Binding-site contacts:
Ligand atom C59 contacts residue THR289 of chain 1.A at 3.4 Å.
Ligand atom C34 contacts residue ASP197 of chain 1.A at 3.5 Å.
Ligand atom C60 contacts residue HEM1 of chain 1.B at 2.6 Å.
Ligand atom C08 contacts residue ILE100 of chain 1.A at 3.8 Å (hydrophobic).
Ligand atom C33 contacts residue GLY461 of chain 1.A at 3.6 Å.
Ligand atom C13 contacts residue ILE100 of chain 1.A at 3.3 Å (hydrophobic).
Ligand atom C62 contacts residue HEM1 of chain 1.B at 2.9 Å.
Ligand atom C34 contacts residue LEU462 of chain 1.A at 3.7 Å (hydrophobic).
Ligand atom C42 contacts residue PHE200 of chain 1.A at 3.3 Å (hydrophobic).
Ligand atom C58 contacts residue THR289 of chain 1.A at 3.6 Å.
Ligand atom C63 contacts residue ALA285 of chain 1.A at 3.4 Å (hydrophobic).
Ligand atom C19 contacts residue PHE199 of chain 1.A at 3.4 Å (hydrophobic).
Ligand atom C35 contacts residue PHE284 of chain 1.A at 3.9 Å (hydrophobic).
Ligand atom C49 contacts residue PHE193 of chain 1.A at 3.7 Å (hydrophobic).
Ligand atom C16 contacts residue VAL220 of chain 1.A at 3.8 Å (hydrophobic).
Ligand atom C19 contacts residue VAL220 of chain 1.A at 3.8 Å (hydrophobic).
Ligand atom C42 contacts residue PHE88 of chain 1.A at 3.3 Å (hydrophobic).
Ligand atom S51 contacts residue GLY89 of chain 1.A at 3.1 Å (h-bond).
Ligand atom C56 contacts residue THR289 of chain 1.A at 3.8 Å.
Ligand atom C06 contacts residue PHE88 of chain 1.A at 3.9 Å (hydrophobic).
Ligand atom C17 contacts residue VAL220 of chain 1.A at 3.5 Å (hydrophobic).
Ligand atom C19 contacts residue PHE200 of chain 1.A at 3.5 Å (hydrophobic).
Ligand atom C33 contacts residue ASP197 of chain 1.A at 3.4 Å.
Ligand atom N61 contacts residue HEM1 of chain 1.B at 1.9 Å.
Ligand atom S52 contacts residue PHE193 of chain 1.A at 3.4 Å.
Ligand atom C27 contacts residue LEU196 of chain 1.A at 3.9 Å (hydrophobic).
Ligand atom S51 contacts residue PHE88 of chain 1.A at 3.6 Å.
Ligand atom C27 contacts residue PHE193 of chain 1.A at 3.5 Å (hydrophobic).
Ligand atom C43 contacts residue PHE88 of chain 1.A at 3.6 Å (hydrophobic).
Ligand atom C41 contacts residue PHE200 of chain 1.A at 3.7 Å (hydrophobic).
Ligand atom C55 contacts residue PHE284 of chain 1.A at 3.6 Å (hydrophobic).
Ligand atom O57 contacts residue PHE284 of chain 1.A at 3.8 Å.
Ligand atom C28 contacts residue LEU196 of chain 1.A at 3.5 Å (hydrophobic).
Ligand atom C29 contacts residue LEU462 of chain 1.A at 3.7 Å (hydrophobic).
Ligand atom C07 contacts residue ILE100 of chain 1.A at 3.3 Å (hydrophobic).
Ligand atom C46 contacts residue LEU462 of chain 1.A at 3.9 Å (hydrophobic).
Ligand atom C18 contacts residue VAL220 of chain 1.A at 3.5 Å (hydrophobic).
Ligand atom C20 contacts residue LEU196 of chain 1.A at 3.8 Å (hydrophobic).
Ligand atom C20 contacts residue PHE200 of chain 1.A at 3.4 Å (hydrophobic).
Ligand atom C62 contacts residue ALA285 of chain 1.A at 3.5 Å (hydrophobic).

This small molecule binds to this protein.
Small molecule (SMILES): O=C(CCc1ccncc1)NCc1ccc2-c3ccccn3->[Ir+]34(c5c(-c6ccc7ccccc7n->36)sc3ccccc53)(c3c(-c5ccc6ccccc6n->45)sc4ccccc34)<-n2c1

Sequence of chain 1.A:
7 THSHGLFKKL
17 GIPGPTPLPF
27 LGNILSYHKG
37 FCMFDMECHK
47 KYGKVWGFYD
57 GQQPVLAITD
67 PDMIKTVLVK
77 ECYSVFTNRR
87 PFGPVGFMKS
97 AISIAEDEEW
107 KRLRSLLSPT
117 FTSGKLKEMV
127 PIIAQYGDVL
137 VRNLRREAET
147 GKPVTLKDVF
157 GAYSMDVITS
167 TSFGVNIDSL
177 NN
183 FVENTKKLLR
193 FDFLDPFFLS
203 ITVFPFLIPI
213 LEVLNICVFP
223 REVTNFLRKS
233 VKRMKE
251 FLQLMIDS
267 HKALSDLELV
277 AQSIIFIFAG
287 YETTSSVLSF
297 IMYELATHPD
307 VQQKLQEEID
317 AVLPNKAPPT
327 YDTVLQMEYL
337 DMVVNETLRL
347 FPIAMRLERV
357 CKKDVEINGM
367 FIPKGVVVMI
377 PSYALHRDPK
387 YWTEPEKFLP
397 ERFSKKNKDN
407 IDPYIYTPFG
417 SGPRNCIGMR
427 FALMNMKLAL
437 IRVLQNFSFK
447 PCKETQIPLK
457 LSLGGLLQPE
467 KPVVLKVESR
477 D